A small-molecule ligand and the protein it binds are described below.
Small molecule (SMILES): CC(=O)N[C@H]1CO[C@H](CO)[C@@H](O[C@H]2O[C@H](CO)[C@@H](O)[C@H](O)[C@@H]2O)[C@@H]1O

Sequence of chain 1.B:
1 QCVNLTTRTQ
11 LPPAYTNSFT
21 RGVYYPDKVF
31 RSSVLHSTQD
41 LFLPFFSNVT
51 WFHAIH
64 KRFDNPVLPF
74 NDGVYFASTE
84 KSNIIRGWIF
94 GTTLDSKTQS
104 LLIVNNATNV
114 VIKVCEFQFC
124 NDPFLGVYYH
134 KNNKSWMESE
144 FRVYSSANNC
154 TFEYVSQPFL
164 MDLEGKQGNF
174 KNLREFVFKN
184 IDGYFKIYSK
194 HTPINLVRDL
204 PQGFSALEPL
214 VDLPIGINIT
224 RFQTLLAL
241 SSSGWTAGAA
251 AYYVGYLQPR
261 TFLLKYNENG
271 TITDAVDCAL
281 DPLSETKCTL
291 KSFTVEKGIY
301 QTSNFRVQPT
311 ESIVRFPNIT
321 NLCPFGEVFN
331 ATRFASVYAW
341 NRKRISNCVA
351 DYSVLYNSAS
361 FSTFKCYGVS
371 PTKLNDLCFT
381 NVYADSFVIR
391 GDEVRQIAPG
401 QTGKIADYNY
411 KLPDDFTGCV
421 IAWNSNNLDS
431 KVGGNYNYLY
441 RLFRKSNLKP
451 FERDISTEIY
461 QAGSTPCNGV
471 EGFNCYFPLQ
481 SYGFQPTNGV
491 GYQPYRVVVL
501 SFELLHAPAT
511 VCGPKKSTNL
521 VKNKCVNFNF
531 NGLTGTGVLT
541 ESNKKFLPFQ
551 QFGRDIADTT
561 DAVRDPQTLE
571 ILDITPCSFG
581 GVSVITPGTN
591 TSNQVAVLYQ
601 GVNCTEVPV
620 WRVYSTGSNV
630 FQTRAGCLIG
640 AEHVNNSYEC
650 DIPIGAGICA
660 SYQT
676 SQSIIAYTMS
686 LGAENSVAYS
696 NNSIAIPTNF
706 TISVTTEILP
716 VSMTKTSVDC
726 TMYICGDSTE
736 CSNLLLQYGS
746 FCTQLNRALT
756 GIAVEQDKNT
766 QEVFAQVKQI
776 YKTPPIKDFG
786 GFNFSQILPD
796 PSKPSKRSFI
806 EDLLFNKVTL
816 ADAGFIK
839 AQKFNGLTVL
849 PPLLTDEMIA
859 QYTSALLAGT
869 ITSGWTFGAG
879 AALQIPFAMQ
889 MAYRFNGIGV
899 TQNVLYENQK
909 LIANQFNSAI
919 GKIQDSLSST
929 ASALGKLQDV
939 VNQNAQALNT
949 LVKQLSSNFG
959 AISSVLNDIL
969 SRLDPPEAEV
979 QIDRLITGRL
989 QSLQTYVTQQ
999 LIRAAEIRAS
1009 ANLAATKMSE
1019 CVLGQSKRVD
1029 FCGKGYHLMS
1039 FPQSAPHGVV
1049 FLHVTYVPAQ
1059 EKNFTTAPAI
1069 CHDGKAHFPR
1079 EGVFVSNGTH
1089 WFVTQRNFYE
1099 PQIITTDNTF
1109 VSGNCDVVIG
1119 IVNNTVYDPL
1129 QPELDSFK

Binding-site contacts:
Ligand atom C3 contacts residue LEU909 of chain 1.B at 3.5 Å (hydrophobic).
Ligand atom C7 contacts residue ASN704 of chain 1.B at 4.2 Å.
Ligand atom O6 contacts residue ASN704 of chain 1.B at 4.4 Å.
Ligand atom C2 contacts residue ASN704 of chain 1.B at 2.5 Å.
Ligand atom C4 contacts residue ASN704 of chain 1.B at 4.2 Å.
Ligand atom O7 contacts residue PHE705 of chain 1.B at 4.3 Å.
Ligand atom N2 contacts residue ASN704 of chain 1.B at 3.3 Å (h-bond).
Ligand atom C1 contacts residue ASN704 of chain 1.B at 1.4 Å.
Ligand atom O7 contacts residue GLN913 of chain 1.B at 4.1 Å.
Ligand atom O5 contacts residue ASN704 of chain 1.B at 2.4 Å (h-bond).
Ligand atom O3 contacts residue ASN704 of chain 1.B at 3.2 Å (h-bond).
Ligand atom O7 contacts residue ASN704 of chain 1.B at 4.4 Å.
Ligand atom O3 contacts residue LEU909 of chain 1.B at 3.0 Å.
Ligand atom C5 contacts residue ASN704 of chain 1.B at 3.6 Å.
Ligand atom C3 contacts residue ASN704 of chain 1.B at 3.7 Å.